The protein below binds the small molecule below.
Small molecule (SMILES): CC(C)C[C@H](NC(=O)[C@H](Cc1ccccc1)NC(=O)c1cnccn1)B(O)O

Binding-site contacts:
Ligand atom O19 contacts residue ARG19 of chain 1.V at 4.0 Å.
Ligand atom N1 contacts residue ALA49 of chain 1.V at 3.7 Å.
Ligand atom C22 contacts residue THR1 of chain 1.V at 3.0 Å.
Ligand atom C3 contacts residue SER22 of chain 1.V at 3.7 Å.
Ligand atom B26 contacts residue THR1 of chain 1.V at 1.4 Å.
Ligand atom C25 contacts residue LYS33 of chain 1.V at 3.9 Å.
Ligand atom O27 contacts residue ARG19 of chain 1.V at 3.7 Å.
Ligand atom C25 contacts residue THR20 of chain 1.V at 3.7 Å.
Ligand atom C10 contacts residue GLY47 of chain 1.V at 3.6 Å.
Ligand atom C24 contacts residue THR52 of chain 1.V at 3.4 Å.
Ligand atom C24 contacts residue ARG45 of chain 1.V at 3.4 Å.
Ligand atom C7 contacts residue ALA49 of chain 1.V at 3.8 Å (hydrophobic).
Ligand atom C12 contacts residue GLY47 of chain 1.V at 4.0 Å.
Ligand atom C18 contacts residue GLY47 of chain 1.V at 3.6 Å.
Ligand atom C24 contacts residue GLY47 of chain 1.V at 3.8 Å.
Ligand atom N1 contacts residue SER118 of chain 1.W at 3.8 Å.
Ligand atom C22 contacts residue GLY47 of chain 1.V at 3.5 Å.
Ligand atom C13 contacts residue GLY47 of chain 1.V at 3.2 Å.
Ligand atom C11 contacts residue SER21 of chain 1.V at 3.3 Å.
Ligand atom C24 contacts residue SER46 of chain 1.V at 3.8 Å.
Ligand atom O27 contacts residue THR1 of chain 1.V at 2.5 Å (h-bond).
Ligand atom N20 contacts residue GLY47 of chain 1.V at 2.8 Å (h-bond).
Ligand atom O19 contacts residue THR20 of chain 1.V at 3.3 Å.
Ligand atom N4 contacts residue SER22 of chain 1.V at 3.4 Å.
Ligand atom C22 contacts residue ARG45 of chain 1.V at 3.8 Å.
Ligand atom C22 contacts residue SER46 of chain 1.V at 3.9 Å.
Ligand atom C21 contacts residue GLY47 of chain 1.V at 3.7 Å.
Ligand atom O28 contacts residue GLY47 of chain 1.V at 3.5 Å (h-bond).
Ligand atom C21 contacts residue THR1 of chain 1.V at 2.5 Å.
Ligand atom C14 contacts residue GLY47 of chain 1.V at 3.6 Å.
Ligand atom N9 contacts residue SER21 of chain 1.V at 3.9 Å.
Ligand atom C24 contacts residue SER48 of chain 1.V at 3.7 Å.
Ligand atom N20 contacts residue THR1 of chain 1.V at 3.8 Å.
Ligand atom O8 contacts residue ALA49 of chain 1.V at 3.4 Å (h-bond).
Ligand atom C24 contacts residue ALA49 of chain 1.V at 3.9 Å (hydrophobic).
Ligand atom O28 contacts residue THR1 of chain 1.V at 2.5 Å (h-bond).
Ligand atom C23 contacts residue GLY47 of chain 1.V at 3.6 Å.
Ligand atom B26 contacts residue LYS33 of chain 1.V at 3.8 Å.
Ligand atom O19 contacts residue SER21 of chain 1.V at 3.0 Å (h-bond).
Ligand atom C6 contacts residue SER118 of chain 1.W at 3.6 Å.

Sequence of chain 1.V:
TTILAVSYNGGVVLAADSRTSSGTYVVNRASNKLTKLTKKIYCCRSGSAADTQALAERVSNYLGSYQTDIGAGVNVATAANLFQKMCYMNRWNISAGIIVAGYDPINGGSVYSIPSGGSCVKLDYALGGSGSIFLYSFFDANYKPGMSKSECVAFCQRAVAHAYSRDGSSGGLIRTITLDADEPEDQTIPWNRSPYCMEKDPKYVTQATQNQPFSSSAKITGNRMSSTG

Sequence of chain 1.W:
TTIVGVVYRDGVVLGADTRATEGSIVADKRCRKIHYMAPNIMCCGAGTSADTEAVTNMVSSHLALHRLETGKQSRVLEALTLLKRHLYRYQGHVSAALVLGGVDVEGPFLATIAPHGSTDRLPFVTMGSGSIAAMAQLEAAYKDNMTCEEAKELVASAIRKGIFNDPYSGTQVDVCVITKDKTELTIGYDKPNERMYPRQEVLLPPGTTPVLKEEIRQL